Sequence of chain 1.A:
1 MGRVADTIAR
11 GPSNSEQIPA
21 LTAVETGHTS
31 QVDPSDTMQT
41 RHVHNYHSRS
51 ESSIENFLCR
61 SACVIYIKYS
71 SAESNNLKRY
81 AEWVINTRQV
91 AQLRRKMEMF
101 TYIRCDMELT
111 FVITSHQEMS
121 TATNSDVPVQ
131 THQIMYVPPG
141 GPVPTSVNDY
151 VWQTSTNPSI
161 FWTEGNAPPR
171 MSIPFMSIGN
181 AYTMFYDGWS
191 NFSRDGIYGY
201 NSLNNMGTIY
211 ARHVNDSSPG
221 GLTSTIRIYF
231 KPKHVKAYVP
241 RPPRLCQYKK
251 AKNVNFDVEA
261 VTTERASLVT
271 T

Sequence of chain 26.C:
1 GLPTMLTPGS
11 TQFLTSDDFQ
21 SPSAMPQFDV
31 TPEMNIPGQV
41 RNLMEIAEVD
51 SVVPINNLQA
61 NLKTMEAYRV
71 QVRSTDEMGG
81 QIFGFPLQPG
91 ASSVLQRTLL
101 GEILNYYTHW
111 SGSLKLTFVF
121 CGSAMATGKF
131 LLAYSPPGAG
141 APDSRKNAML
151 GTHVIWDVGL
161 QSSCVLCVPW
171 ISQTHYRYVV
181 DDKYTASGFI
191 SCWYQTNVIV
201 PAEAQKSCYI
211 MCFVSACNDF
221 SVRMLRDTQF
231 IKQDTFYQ

Sequence of chain 26.A:
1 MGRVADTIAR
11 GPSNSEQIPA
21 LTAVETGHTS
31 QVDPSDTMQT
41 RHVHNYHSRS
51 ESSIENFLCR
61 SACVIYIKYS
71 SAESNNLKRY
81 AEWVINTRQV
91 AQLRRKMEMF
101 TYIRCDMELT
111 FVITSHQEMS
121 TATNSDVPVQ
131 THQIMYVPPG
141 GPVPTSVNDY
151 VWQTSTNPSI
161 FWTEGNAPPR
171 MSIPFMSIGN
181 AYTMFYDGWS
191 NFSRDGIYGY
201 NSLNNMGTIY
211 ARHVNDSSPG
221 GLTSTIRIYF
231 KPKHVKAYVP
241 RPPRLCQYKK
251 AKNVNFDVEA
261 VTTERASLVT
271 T

This protein binds this small molecule.
Small molecule (SMILES): CCCOc1ccc2cc(S(=O)(=O)Nc3ccc(C(=O)O)cc3)ccc2c1

Binding-site contacts:
Ligand atom O4 contacts residue ARG212 of chain 1.A at 2.8 Å (salt-bridge).
Ligand atom O5 contacts residue ARG212 of chain 1.A at 3.3 Å (salt-bridge).
Ligand atom C6 contacts residue PHE236 of chain 26.C at 3.5 Å (hydrophobic).
Ligand atom O4 contacts residue ARG227 of chain 26.A at 3.3 Å (salt-bridge).
Ligand atom C20 contacts residue ARG212 of chain 1.A at 3.4 Å.
Ligand atom C16 contacts residue PHE236 of chain 26.C at 3.7 Å (hydrophobic).
Ligand atom C2 contacts residue TYR66 of chain 26.A at 3.8 Å (hydrophobic).
Ligand atom N1 contacts residue GLN233 of chain 26.C at 3.3 Å (h-bond).
Ligand atom C3 contacts residue ASP149 of chain 1.A at 3.5 Å.
Ligand atom O2 contacts residue ASP234 of chain 26.C at 3.7 Å.
Ligand atom C10 contacts residue ASN148 of chain 1.A at 3.7 Å.
Ligand atom O2 contacts residue PHE236 of chain 26.C at 3.4 Å (h-bond).
Ligand atom O2 contacts residue GLN233 of chain 26.C at 3.0 Å.
Ligand atom C7 contacts residue THR235 of chain 26.C at 3.8 Å.
Ligand atom C4 contacts residue ASN148 of chain 1.A at 3.3 Å.
Ligand atom O5 contacts residue TRP152 of chain 1.A at 3.5 Å (h-bond).
Ligand atom C14 contacts residue TYR66 of chain 26.A at 3.4 Å (hydrophobic).
Ligand atom C6 contacts residue GLN153 of chain 1.A at 3.2 Å.
Ligand atom S1 contacts residue GLN233 of chain 26.C at 3.7 Å.
Ligand atom C5 contacts residue GLN153 of chain 1.A at 3.2 Å.
Ligand atom C3 contacts residue ASN148 of chain 1.A at 3.5 Å.
Ligand atom O2 contacts residue THR235 of chain 26.C at 3.0 Å.
Ligand atom O1 contacts residue ASP149 of chain 1.A at 3.6 Å.
Ligand atom O5 contacts residue ARG227 of chain 26.A at 3.5 Å (salt-bridge).
Ligand atom C1 contacts residue GLN153 of chain 1.A at 3.4 Å.
Ligand atom C15 contacts residue TYR66 of chain 26.A at 3.4 Å (hydrophobic).
Ligand atom O1 contacts residue GLN233 of chain 26.C at 3.5 Å (h-bond).
Ligand atom C20 contacts residue ARG227 of chain 26.A at 3.6 Å.
Ligand atom C9 contacts residue ASN148 of chain 1.A at 3.7 Å.
Ligand atom C8 contacts residue ASN148 of chain 1.A at 3.3 Å.
Ligand atom N1 contacts residue GLN153 of chain 1.A at 2.7 Å (h-bond).
Ligand atom C10 contacts residue ASP234 of chain 26.C at 3.8 Å.
Ligand atom C8 contacts residue ASP234 of chain 26.C at 3.3 Å.
Ligand atom C16 contacts residue THR235 of chain 26.C at 3.8 Å.
Ligand atom O5 contacts residue TYR229 of chain 26.A at 3.8 Å.
Ligand atom C4 contacts residue ASP149 of chain 1.A at 3.5 Å.
Ligand atom O1 contacts residue TYR150 of chain 1.A at 3.0 Å (h-bond).
Ligand atom C9 contacts residue ASP234 of chain 26.C at 3.6 Å.
Ligand atom N1 contacts residue PHE236 of chain 26.C at 3.6 Å.
Ligand atom C13 contacts residue TYR66 of chain 26.A at 3.4 Å (hydrophobic).